This protein binds this small molecule.
Small molecule (SMILES): Nc1ncnc2c1ncn2[C@@H]1O[C@H](CO[P](=O)(O)O[P](=O)(O)NP(=O)(O)O)[C@@H](O)[C@H]1O

Sequence of chain 1.C:
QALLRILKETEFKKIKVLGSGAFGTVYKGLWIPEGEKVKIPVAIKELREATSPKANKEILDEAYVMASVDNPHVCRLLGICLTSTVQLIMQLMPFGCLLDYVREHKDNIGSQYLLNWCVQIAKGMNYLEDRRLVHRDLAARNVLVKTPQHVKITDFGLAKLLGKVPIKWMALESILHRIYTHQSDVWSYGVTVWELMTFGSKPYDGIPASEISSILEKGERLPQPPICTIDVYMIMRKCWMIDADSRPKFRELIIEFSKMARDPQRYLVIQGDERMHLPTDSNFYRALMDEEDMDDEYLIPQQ

Binding-site contacts:
Ligand atom O3G contacts residue ARG147 of chain 1.C at 3.1 Å (salt-bridge).
Ligand atom C2 contacts residue MET99 of chain 1.C at 3.2 Å (hydrophobic).
Ligand atom N1 contacts residue MET99 of chain 1.C at 3.0 Å (h-bond).
Ligand atom O1B contacts residue ARG147 of chain 1.C at 3.6 Å.
Ligand atom N6 contacts residue ALA49 of chain 1.C at 3.5 Å.
Ligand atom O3G contacts residue ASP143 of chain 1.C at 2.6 Å (salt-bridge).
Ligand atom O1G contacts residue ALA28 of chain 1.C at 3.6 Å.
Ligand atom O2G contacts residue ARG147 of chain 1.C at 3.6 Å (salt-bridge).
Ligand atom N6 contacts residue GLN97 of chain 1.C at 3.1 Å (h-bond).
Ligand atom C5' contacts residue GLY25 of chain 1.C at 3.5 Å.
Ligand atom O2A contacts residue LYS51 of chain 1.C at 2.7 Å (salt-bridge).
Ligand atom O3A contacts residue GLY27 of chain 1.C at 3.6 Å.
Ligand atom C5' contacts residue SER26 of chain 1.C at 3.6 Å.
Ligand atom O1A contacts residue LYS51 of chain 1.C at 3.1 Å (salt-bridge).
Ligand atom PG contacts residue MG1 of chain 1.G at 3.6 Å.
Ligand atom PA contacts residue MG1 of chain 1.G at 3.2 Å.
Ligand atom C4' contacts residue GLY25 of chain 1.C at 3.7 Å.
Ligand atom O5' contacts residue VAL32 of chain 1.C at 3.4 Å.
Ligand atom PB contacts residue MG1 of chain 1.G at 2.9 Å.
Ligand atom O2' contacts residue CYS103 of chain 1.C at 3.2 Å.
Ligand atom O2B contacts residue MG1 of chain 1.G at 2.2 Å.
Ligand atom PA contacts residue LYS51 of chain 1.C at 3.4 Å.
Ligand atom N3B contacts residue MG1 of chain 1.G at 2.4 Å.
Ligand atom N6 contacts residue MET96 of chain 1.C at 3.7 Å.
Ligand atom O2' contacts residue LEU150 of chain 1.C at 3.7 Å.
Ligand atom O4' contacts residue VAL32 of chain 1.C at 3.3 Å.
Ligand atom O3A contacts residue MG1 of chain 1.G at 3.3 Å.
Ligand atom O1G contacts residue PHE29 of chain 1.C at 3.1 Å.
Ligand atom O1A contacts residue GLY30 of chain 1.C at 3.6 Å.
Ligand atom N3B contacts residue ASN148 of chain 1.C at 3.1 Å (h-bond).
Ligand atom O2A contacts residue MG1 of chain 1.G at 2.1 Å.
Ligand atom C5 contacts residue LEU150 of chain 1.C at 3.7 Å (hydrophobic).
Ligand atom N6 contacts residue LEU150 of chain 1.C at 3.8 Å.
Ligand atom O1A contacts residue GLY27 of chain 1.C at 3.3 Å (h-bond).
Ligand atom N7 contacts residue MET96 of chain 1.C at 3.7 Å.
Ligand atom O2B contacts residue ASN148 of chain 1.C at 3.3 Å (h-bond).
Ligand atom O2B contacts residue ARG147 of chain 1.C at 3.2 Å (salt-bridge).
Ligand atom O3G contacts residue ASN148 of chain 1.C at 3.3 Å (h-bond).
Ligand atom O2A contacts residue ASP161 of chain 1.C at 2.9 Å (salt-bridge).
Ligand atom N7 contacts residue LEU150 of chain 1.C at 3.6 Å.